This protein binds this small molecule.
Small molecule (SMILES): O=C(O)[C@@](O)(COP(=O)(O)O)[C@H](O)[C@H](O)COP(=O)(O)O

Sequence of chain 1.B:
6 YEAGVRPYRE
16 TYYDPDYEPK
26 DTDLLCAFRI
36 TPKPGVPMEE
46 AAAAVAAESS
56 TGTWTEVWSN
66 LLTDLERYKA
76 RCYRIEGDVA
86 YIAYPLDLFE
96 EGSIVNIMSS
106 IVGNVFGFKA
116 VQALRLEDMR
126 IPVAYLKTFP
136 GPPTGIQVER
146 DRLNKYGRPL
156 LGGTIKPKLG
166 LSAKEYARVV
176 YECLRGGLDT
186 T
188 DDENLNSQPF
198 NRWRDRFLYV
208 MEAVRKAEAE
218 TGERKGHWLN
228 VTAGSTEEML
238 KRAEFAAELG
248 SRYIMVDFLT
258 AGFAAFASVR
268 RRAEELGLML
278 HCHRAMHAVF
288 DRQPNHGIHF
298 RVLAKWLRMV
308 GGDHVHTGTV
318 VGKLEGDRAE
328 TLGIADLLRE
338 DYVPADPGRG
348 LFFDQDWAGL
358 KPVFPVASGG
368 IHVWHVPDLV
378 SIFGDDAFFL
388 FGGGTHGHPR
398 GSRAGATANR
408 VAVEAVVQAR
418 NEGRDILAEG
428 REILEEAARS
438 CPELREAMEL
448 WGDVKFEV

Binding-site contacts:
Ligand atom O3P contacts residue GLY366 of chain 1.B at 3.5 Å.
Ligand atom O3P contacts residue GLY367 of chain 1.B at 2.6 Å (h-bond).
Ligand atom O7 contacts residue MG1 of chain 1.L at 2.4 Å.
Ligand atom C3 contacts residue MG1 of chain 1.L at 2.8 Å.
Ligand atom O7 contacts residue LYS163 of chain 1.B at 3.1 Å (salt-bridge).
Ligand atom C contacts residue MG1 of chain 1.L at 3.0 Å.
Ligand atom O3 contacts residue HIS280 of chain 1.B at 3.2 Å (h-bond).
Ligand atom O2P contacts residue GLY390 of chain 1.B at 2.8 Å (h-bond).
Ligand atom P2 contacts residue ARG281 of chain 1.B at 3.6 Å.
Ligand atom O3 contacts residue GLU190 of chain 1.B at 3.1 Å (salt-bridge).
Ligand atom O4 contacts residue SER365 of chain 1.B at 3.2 Å (h-bond).
Ligand atom O2P contacts residue THR58 of chain 1.E at 2.5 Å (h-bond).
Ligand atom C2 contacts residue MG1 of chain 1.L at 2.9 Å.
Ligand atom O7 contacts residue GLU190 of chain 1.B at 3.6 Å (salt-bridge).
Ligand atom O3 contacts residue MG1 of chain 1.L at 1.9 Å.
Ligand atom O3P contacts residue TRP59 of chain 1.E at 3.1 Å.
Ligand atom O3 contacts residue KCX187 of chain 1.B at 2.9 Å (h-bond).
Ligand atom O5P contacts residue ARG281 of chain 1.B at 2.8 Å (salt-bridge).
Ligand atom O4P contacts residue HIS313 of chain 1.B at 2.6 Å (h-bond).
Ligand atom O4 contacts residue GLY366 of chain 1.B at 3.1 Å.
Ligand atom O3 contacts residue ASN109 of chain 1.E at 3.5 Å (h-bond).
Ligand atom O7 contacts residue ASP189 of chain 1.B at 3.4 Å (salt-bridge).
Ligand atom O3P contacts residue LYS320 of chain 1.B at 3.4 Å (salt-bridge).
Ligand atom O1 contacts residue THR58 of chain 1.E at 3.5 Å (h-bond).
Ligand atom O2 contacts residue THR159 of chain 1.B at 3.2 Å (h-bond).
Ligand atom O1P contacts residue GLY389 of chain 1.B at 3.1 Å (h-bond).
Ligand atom O2 contacts residue MG1 of chain 1.L at 2.4 Å.
Ligand atom O2 contacts residue LYS161 of chain 1.B at 2.8 Å (salt-bridge).
Ligand atom O6 contacts residue LYS320 of chain 1.B at 2.7 Å (salt-bridge).
Ligand atom O1 contacts residue LYS161 of chain 1.B at 3.4 Å (salt-bridge).
Ligand atom P1 contacts residue THR58 of chain 1.E at 3.3 Å.
Ligand atom O2P contacts residue LYS161 of chain 1.B at 3.5 Å.
Ligand atom O2 contacts residue ASP189 of chain 1.B at 3.3 Å (salt-bridge).
Ligand atom O7 contacts residue ASN109 of chain 1.E at 3.0 Å (h-bond).
Ligand atom O2 contacts residue KCX187 of chain 1.B at 3.5 Å (h-bond).
Ligand atom C3 contacts residue KCX187 of chain 1.B at 3.3 Å.
Ligand atom O6P contacts residue ARG281 of chain 1.B at 3.2 Å (salt-bridge).
Ligand atom O5 contacts residue LEU321 of chain 1.B at 3.5 Å.
Ligand atom O6 contacts residue GLU53 of chain 1.E at 3.3 Å (salt-bridge).
Ligand atom O2P contacts residue TRP59 of chain 1.E at 3.5 Å.

Sequence of chain 1.E:
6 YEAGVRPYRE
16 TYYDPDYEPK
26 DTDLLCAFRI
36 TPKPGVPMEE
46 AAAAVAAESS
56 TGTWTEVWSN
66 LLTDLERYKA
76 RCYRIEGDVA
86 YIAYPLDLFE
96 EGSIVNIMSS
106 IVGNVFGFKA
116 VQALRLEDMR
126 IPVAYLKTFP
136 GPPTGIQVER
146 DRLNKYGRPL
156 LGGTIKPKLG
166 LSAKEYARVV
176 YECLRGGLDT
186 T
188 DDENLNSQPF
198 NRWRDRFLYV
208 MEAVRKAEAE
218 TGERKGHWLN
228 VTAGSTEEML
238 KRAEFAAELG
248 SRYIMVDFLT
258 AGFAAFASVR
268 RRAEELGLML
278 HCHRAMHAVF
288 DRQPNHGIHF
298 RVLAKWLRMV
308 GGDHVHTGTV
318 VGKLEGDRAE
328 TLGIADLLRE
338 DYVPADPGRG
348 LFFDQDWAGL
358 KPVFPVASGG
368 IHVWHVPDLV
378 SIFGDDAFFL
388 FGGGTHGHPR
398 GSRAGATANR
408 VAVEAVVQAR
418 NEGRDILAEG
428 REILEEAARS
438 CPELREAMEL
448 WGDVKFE